Sequence of chain 54.A:
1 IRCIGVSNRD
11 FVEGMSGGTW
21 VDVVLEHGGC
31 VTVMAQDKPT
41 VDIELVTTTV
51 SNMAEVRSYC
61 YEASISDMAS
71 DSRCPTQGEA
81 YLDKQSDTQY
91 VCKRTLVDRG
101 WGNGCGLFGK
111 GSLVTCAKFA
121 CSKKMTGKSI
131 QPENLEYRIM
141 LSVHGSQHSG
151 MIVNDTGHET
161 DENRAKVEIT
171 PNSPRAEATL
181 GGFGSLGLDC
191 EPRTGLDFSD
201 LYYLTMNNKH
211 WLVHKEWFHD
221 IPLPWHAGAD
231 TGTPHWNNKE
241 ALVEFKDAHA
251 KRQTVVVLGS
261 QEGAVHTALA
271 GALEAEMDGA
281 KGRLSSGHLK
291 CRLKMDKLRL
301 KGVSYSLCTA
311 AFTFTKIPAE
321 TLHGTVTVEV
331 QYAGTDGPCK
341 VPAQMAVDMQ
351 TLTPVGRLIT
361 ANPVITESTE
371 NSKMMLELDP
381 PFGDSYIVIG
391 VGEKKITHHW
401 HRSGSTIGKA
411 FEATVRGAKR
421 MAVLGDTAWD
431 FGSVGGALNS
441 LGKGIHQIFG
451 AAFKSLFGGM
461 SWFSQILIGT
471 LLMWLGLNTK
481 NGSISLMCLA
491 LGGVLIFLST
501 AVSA

A protein and the small-molecule ligand that binds it are described below.
Small molecule (SMILES): CC(=O)N[C@@H]1[C@@H](O)[C@H](O)[C@@H](CO)O[C@H]1O

Binding-site contacts:
Ligand atom C6 contacts residue THR160 of chain 54.A at 3.7 Å.
Ligand atom O5 contacts residue THR160 of chain 54.A at 3.2 Å.
Ligand atom O5 contacts residue ASN154 of chain 54.A at 2.4 Å (h-bond).
Ligand atom C7 contacts residue THR160 of chain 54.A at 3.4 Å.
Ligand atom C5 contacts residue THR160 of chain 54.A at 3.7 Å.
Ligand atom C8 contacts residue ILE152 of chain 54.A at 4.3 Å (hydrophobic).
Ligand atom O7 contacts residue ASN154 of chain 54.A at 2.7 Å (h-bond).
Ligand atom N2 contacts residue THR160 of chain 54.A at 3.5 Å.
Ligand atom C1 contacts residue THR160 of chain 54.A at 3.0 Å.
Ligand atom C1 contacts residue ASN154 of chain 54.A at 1.6 Å.
Ligand atom O7 contacts residue ASP161 of chain 54.A at 3.7 Å.
Ligand atom C4 contacts residue ASN154 of chain 54.A at 4.3 Å.
Ligand atom O6 contacts residue HIS158 of chain 54.A at 3.4 Å (h-bond).
Ligand atom C4 contacts residue THR160 of chain 54.A at 3.6 Å.
Ligand atom C7 contacts residue ASN154 of chain 54.A at 3.0 Å.
Ligand atom C8 contacts residue ASN154 of chain 54.A at 4.1 Å.
Ligand atom C2 contacts residue THR160 of chain 54.A at 2.7 Å.
Ligand atom C5 contacts residue ASN154 of chain 54.A at 3.8 Å.
Ligand atom C8 contacts residue VAL153 of chain 54.A at 4.4 Å (hydrophobic).
Ligand atom O3 contacts residue THR160 of chain 54.A at 4.3 Å.
Ligand atom C3 contacts residue ASN154 of chain 54.A at 3.9 Å.
Ligand atom C6 contacts residue HIS158 of chain 54.A at 4.0 Å.
Ligand atom O7 contacts residue THR160 of chain 54.A at 2.5 Å.
Ligand atom C3 contacts residue THR160 of chain 54.A at 3.9 Å.
Ligand atom C2 contacts residue ASN154 of chain 54.A at 2.5 Å.
Ligand atom O5 contacts residue HIS158 of chain 54.A at 3.8 Å.
Ligand atom N2 contacts residue ASN154 of chain 54.A at 3.0 Å (h-bond).